Binding-site contacts:
Ligand atom O contacts residue VAL68 of chain 1.A at 4.0 Å.
Ligand atom C5 contacts residue GLY69 of chain 1.A at 3.1 Å.
Ligand atom C4 contacts residue VAL68 of chain 1.A at 3.7 Å (hydrophobic).
Ligand atom O contacts residue VAL67 of chain 1.A at 3.5 Å.
Ligand atom O contacts residue GLY69 of chain 1.A at 3.3 Å (h-bond).
Ligand atom C6 contacts residue GLY69 of chain 1.A at 3.5 Å.
Ligand atom C contacts residue GLY69 of chain 1.A at 3.6 Å.
Ligand atom O8 contacts residue GLY121 of chain 1.A at 3.7 Å.
Ligand atom O8 contacts residue VAL68 of chain 1.A at 4.3 Å.
Ligand atom C4 contacts residue GLY69 of chain 1.A at 3.1 Å.
Ligand atom C contacts residue GLY70 of chain 1.A at 4.1 Å.
Ligand atom C4 contacts residue VAL67 of chain 1.A at 4.1 Å (hydrophobic).
Ligand atom O7 contacts residue GLY69 of chain 1.A at 3.4 Å (h-bond).
Ligand atom C5 contacts residue VAL68 of chain 1.A at 4.1 Å (hydrophobic).
Ligand atom O7 contacts residue VAL68 of chain 1.A at 3.8 Å.
Ligand atom C6 contacts residue VAL68 of chain 1.A at 4.0 Å (hydrophobic).
Ligand atom OXT contacts residue VAL67 of chain 1.A at 4.3 Å.
Ligand atom O contacts residue GLY70 of chain 1.A at 3.0 Å (h-bond).
Ligand atom C contacts residue VAL68 of chain 1.A at 4.3 Å (hydrophobic).
Ligand atom C contacts residue VAL67 of chain 1.A at 4.0 Å (hydrophobic).

A small-molecule ligand and the protein it binds are described below.
Small molecule (SMILES): O=C(O)/C=C/C(=O)O

Sequence of chain 1.A:
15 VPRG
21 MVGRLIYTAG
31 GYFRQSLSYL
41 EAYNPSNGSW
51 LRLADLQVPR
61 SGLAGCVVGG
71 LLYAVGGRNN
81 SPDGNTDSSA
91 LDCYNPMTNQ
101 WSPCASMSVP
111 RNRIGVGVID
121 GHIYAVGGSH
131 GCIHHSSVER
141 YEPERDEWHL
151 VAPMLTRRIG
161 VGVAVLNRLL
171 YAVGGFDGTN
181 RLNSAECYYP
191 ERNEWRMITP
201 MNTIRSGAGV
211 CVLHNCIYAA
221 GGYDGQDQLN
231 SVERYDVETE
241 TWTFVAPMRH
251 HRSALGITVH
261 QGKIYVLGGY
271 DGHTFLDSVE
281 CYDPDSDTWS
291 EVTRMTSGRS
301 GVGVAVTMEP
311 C